Binding-site contacts:
Ligand atom C2 contacts residue TRP287 of chain 1.A at 4.5 Å (hydrophobic).
Ligand atom C1 contacts residue PEG1 of chain 1.L at 4.2 Å.
Ligand atom O2 contacts residue PO41 of chain 1.F at 2.6 Å (h-bond).
Ligand atom C1 contacts residue GLU165 of chain 1.A at 4.4 Å.
Ligand atom O5 contacts residue PEG1 of chain 1.L at 4.1 Å.
Ligand atom C2 contacts residue TYR288 of chain 1.A at 4.5 Å (hydrophobic).
Ligand atom O5 contacts residue TRP166 of chain 1.A at 3.6 Å.
Ligand atom C1 contacts residue TRP46 of chain 1.A at 4.0 Å (hydrophobic).
Ligand atom C5 contacts residue GLU165 of chain 1.A at 3.6 Å.
Ligand atom O2 contacts residue TRP46 of chain 1.A at 4.1 Å.
Ligand atom C3 contacts residue PO41 of chain 1.F at 4.1 Å.
Ligand atom O4 contacts residue GLU165 of chain 1.A at 3.6 Å (salt-bridge).
Ligand atom O2 contacts residue TRP287 of chain 1.A at 4.4 Å.
Ligand atom C2 contacts residue TRP46 of chain 1.A at 4.4 Å (hydrophobic).
Ligand atom O1 contacts residue PEG1 of chain 1.L at 3.1 Å.
Ligand atom O4 contacts residue TRP46 of chain 1.A at 4.0 Å.
Ligand atom C2 contacts residue GLU165 of chain 1.A at 3.8 Å.
Ligand atom C3 contacts residue TRP46 of chain 1.A at 4.2 Å (hydrophobic).
Ligand atom O5 contacts residue TRP46 of chain 1.A at 3.6 Å.
Ligand atom O1 contacts residue TRP287 of chain 1.A at 3.8 Å.
Ligand atom C5 contacts residue TRP166 of chain 1.A at 3.8 Å (hydrophobic).
Ligand atom C4 contacts residue TRP46 of chain 1.A at 3.8 Å (hydrophobic).
Ligand atom O2 contacts residue GLU165 of chain 1.A at 3.2 Å (salt-bridge).
Ligand atom C2 contacts residue PO41 of chain 1.F at 3.6 Å.
Ligand atom O3 contacts residue PO41 of chain 1.F at 3.5 Å (h-bond).
Ligand atom O1 contacts residue XYP2 of chain 1.C at 4.1 Å.
Ligand atom C4 contacts residue GLU165 of chain 1.A at 4.2 Å.
Ligand atom C5 contacts residue TRP46 of chain 1.A at 3.7 Å (hydrophobic).

Sequence of chain 1.A:
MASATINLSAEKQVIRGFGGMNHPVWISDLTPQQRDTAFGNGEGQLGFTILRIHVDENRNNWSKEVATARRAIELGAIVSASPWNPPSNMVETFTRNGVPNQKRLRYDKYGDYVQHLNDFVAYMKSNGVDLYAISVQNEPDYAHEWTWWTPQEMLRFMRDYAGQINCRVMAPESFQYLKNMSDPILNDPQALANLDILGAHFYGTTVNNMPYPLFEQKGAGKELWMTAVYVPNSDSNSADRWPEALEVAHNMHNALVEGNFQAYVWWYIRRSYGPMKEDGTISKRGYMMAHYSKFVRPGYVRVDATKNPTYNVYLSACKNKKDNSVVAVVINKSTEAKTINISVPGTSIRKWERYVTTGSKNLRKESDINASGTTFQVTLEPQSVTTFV

A small-molecule ligand and the protein it binds are described below.
Small molecule (SMILES): O[C@@H]1[C@@H](O)[C@H](O[C@@H]2CO[C@@H](O)[C@H](O)[C@H]2O)OC[C@H]1O